Sequence of chain 1.C:
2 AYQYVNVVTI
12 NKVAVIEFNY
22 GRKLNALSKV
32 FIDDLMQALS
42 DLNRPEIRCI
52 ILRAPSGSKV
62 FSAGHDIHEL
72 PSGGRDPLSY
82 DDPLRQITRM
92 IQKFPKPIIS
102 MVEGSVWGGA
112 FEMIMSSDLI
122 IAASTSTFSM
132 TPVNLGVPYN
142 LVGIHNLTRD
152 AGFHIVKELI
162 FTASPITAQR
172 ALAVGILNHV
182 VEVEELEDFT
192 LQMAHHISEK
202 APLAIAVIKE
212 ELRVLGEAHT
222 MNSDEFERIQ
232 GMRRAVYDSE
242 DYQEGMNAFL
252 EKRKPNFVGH

Binding-site contacts:
Ligand atom N3 contacts residue TRP108 of chain 1.C at 3.6 Å.
Ligand atom C2 contacts residue TRP108 of chain 1.C at 3.8 Å (hydrophobic).
Ligand atom C6 contacts residue THR128 of chain 1.C at 3.6 Å.
Ligand atom N1 contacts residue SER106 of chain 1.C at 3.5 Å.
Ligand atom N6 contacts residue THR128 of chain 1.C at 3.6 Å (h-bond).
Ligand atom C5 contacts residue SER130 of chain 1.C at 3.3 Å.
Ligand atom O22 contacts residue SER165 of chain 1.C at 3.0 Å (h-bond).
Ligand atom N7 contacts residue TRP108 of chain 1.C at 2.7 Å.
Ligand atom N6 contacts residue PHE129 of chain 1.C at 3.4 Å.
Ligand atom N1 contacts residue TRP108 of chain 1.C at 3.7 Å.
Ligand atom N9 contacts residue TRP108 of chain 1.C at 2.9 Å.
Ligand atom O2' contacts residue TRP108 of chain 1.C at 3.8 Å.
Ligand atom C5 contacts residue TRP108 of chain 1.C at 3.0 Å (hydrophobic).
Ligand atom N1 contacts residue THR128 of chain 1.C at 2.6 Å (h-bond).
Ligand atom O11 contacts residue PRO166 of chain 1.C at 3.9 Å.
Ligand atom C6 contacts residue TRP108 of chain 1.C at 3.5 Å (hydrophobic).
Ligand atom N7 contacts residue SER130 of chain 1.C at 2.5 Å (h-bond).
Ligand atom C4 contacts residue PRO166 of chain 1.C at 3.7 Å (hydrophobic).
Ligand atom C1' contacts residue TRP108 of chain 1.C at 3.6 Å (hydrophobic).
Ligand atom P1 contacts residue HIS197 of chain 1.B at 3.9 Å.
Ligand atom O4' contacts residue PRO166 of chain 1.C at 3.7 Å.
Ligand atom O12 contacts residue HIS197 of chain 1.B at 3.5 Å.
Ligand atom P2 contacts residue SER165 of chain 1.C at 4.0 Å.
Ligand atom N9 contacts residue PRO166 of chain 1.C at 3.8 Å.
Ligand atom N6 contacts residue SER130 of chain 1.C at 3.2 Å (h-bond).
Ligand atom O21 contacts residue PRO166 of chain 1.C at 3.7 Å.
Ligand atom O5' contacts residue PRO166 of chain 1.C at 3.6 Å.
Ligand atom N6 contacts residue VAL107 of chain 1.C at 3.0 Å (h-bond).
Ligand atom N1 contacts residue PRO166 of chain 1.C at 3.9 Å.
Ligand atom C8 contacts residue SER130 of chain 1.C at 3.6 Å.
Ligand atom C2 contacts residue THR128 of chain 1.C at 3.2 Å.
Ligand atom C8 contacts residue TRP108 of chain 1.C at 2.7 Å (hydrophobic).
Ligand atom N7 contacts residue PRO166 of chain 1.C at 3.9 Å.
Ligand atom C8 contacts residue PRO166 of chain 1.C at 3.8 Å (hydrophobic).
Ligand atom O11 contacts residue HIS197 of chain 1.B at 3.3 Å (h-bond).
Ligand atom C6 contacts residue SER130 of chain 1.C at 3.7 Å.
Ligand atom O11 contacts residue SER165 of chain 1.C at 2.7 Å (h-bond).
Ligand atom C4 contacts residue TRP108 of chain 1.C at 2.9 Å (hydrophobic).
Ligand atom C6 contacts residue PRO166 of chain 1.C at 3.6 Å (hydrophobic).
Ligand atom C5 contacts residue PRO166 of chain 1.C at 3.5 Å (hydrophobic).

Sequence of chain 1.B:
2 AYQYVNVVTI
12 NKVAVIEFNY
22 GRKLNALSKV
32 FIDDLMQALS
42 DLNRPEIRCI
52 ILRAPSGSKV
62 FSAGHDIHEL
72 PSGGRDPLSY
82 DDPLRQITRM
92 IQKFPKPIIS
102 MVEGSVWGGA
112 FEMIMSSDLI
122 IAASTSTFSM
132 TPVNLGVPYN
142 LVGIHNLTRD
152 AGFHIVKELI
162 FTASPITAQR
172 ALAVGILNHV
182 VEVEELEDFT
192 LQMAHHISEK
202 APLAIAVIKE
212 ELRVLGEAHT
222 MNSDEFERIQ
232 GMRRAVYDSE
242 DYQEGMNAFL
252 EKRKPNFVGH

This small molecule binds to this protein.
Small molecule (SMILES): C[C@@H](C(=O)OCCNC(=O)CCNC(=O)[C@H](O)C(C)(C)COP(=O)(O)OP(=O)(O)OC[C@H]1O[C@@H](n2cnc3c(N)ncnc32)[C@H](O)[C@@H]1OP(=O)(O)O)S(=O)(=O)O